This small molecule binds to this protein.
Small molecule (SMILES): Nc1ccn([C@H]2C[C@H](O[P](=O)(O)OC[C@H]3O[C@@H](n4cnc5c(=O)nc(N)[nH]c54)C[C@@H]3O[P](=O)(O)OC[C@H]3O[C@@H](n4cnc5c(N)ncnc54)C[C@@H]3O[P](=O)(O)OC[C@H]3O[C@@H](n4cnc5c(=O)nc(N)[nH]c54)C[C@@H]3O[P](=O)(O)OC[C@H]3O[C@@H](n4ccc(N)nc4=O)C[C@@H]3O[P](=O)(O)OC[C@H]3O[C@@H](n4cnc5c(=O)nc(N)[nH]c54)C[C@@H]3O)[C@@H](CO[P](=O)(O)O[C@H]3C[C@H](n4cnc5c(=O)nc(N)[nH]c54)O[C@@H]3COP(=O)(O)O)O2)c(=O)n1

Binding-site contacts:
Ligand atom OP2 contacts residue ASN20 of chain 1.E at 2.7 Å (h-bond).
Ligand atom P contacts residue LYS23 of chain 1.E at 3.9 Å.
Ligand atom N1 contacts residue ILE73 of chain 1.E at 3.5 Å.
Ligand atom P contacts residue LYS35 of chain 1.E at 3.9 Å.
Ligand atom O5' contacts residue PRO65 of chain 1.E at 3.8 Å.
Ligand atom C4' contacts residue MET116 of chain 1.E at 3.7 Å (hydrophobic).
Ligand atom O6 contacts residue GLU71 of chain 1.E at 3.8 Å.
Ligand atom O3' contacts residue GLN115 of chain 1.E at 3.8 Å.
Ligand atom O4' contacts residue ARG63 of chain 1.E at 3.2 Å (salt-bridge).
Ligand atom OP2 contacts residue LYS35 of chain 1.E at 2.7 Å (salt-bridge).
Ligand atom OP1 contacts residue GLN115 of chain 1.E at 3.0 Å (h-bond).
Ligand atom OP1 contacts residue ASN20 of chain 1.E at 3.4 Å (h-bond).
Ligand atom OP3 contacts residue LYS23 of chain 1.E at 3.7 Å.
Ligand atom P contacts residue GLN115 of chain 1.E at 3.8 Å.
Ligand atom OP1 contacts residue ARG17 of chain 1.E at 3.1 Å (salt-bridge).
Ligand atom OP1 contacts residue LYS81 of chain 1.E at 3.4 Å.
Ligand atom C5' contacts residue PRO65 of chain 1.E at 3.9 Å (hydrophobic).
Ligand atom C2 contacts residue ARG63 of chain 1.E at 3.4 Å.
Ligand atom C5' contacts residue GLN115 of chain 1.E at 3.5 Å.
Ligand atom OP2 contacts residue ARG17 of chain 1.E at 3.3 Å (salt-bridge).
Ligand atom OP3 contacts residue PRO65 of chain 1.E at 2.6 Å (h-bond).
Ligand atom OP2 contacts residue THR19 of chain 1.E at 3.7 Å.
Ligand atom P contacts residue PRO65 of chain 1.E at 3.5 Å.
Ligand atom C4' contacts residue GLN115 of chain 1.E at 3.4 Å.
Ligand atom C5 contacts residue PRO65 of chain 1.E at 3.9 Å (hydrophobic).
Ligand atom OP3 contacts residue TYR25 of chain 1.E at 2.9 Å (h-bond).
Ligand atom P contacts residue ASN20 of chain 1.E at 3.5 Å.
Ligand atom N2 contacts residue ARG63 of chain 1.E at 3.3 Å (salt-bridge).
Ligand atom N7 contacts residue PRO65 of chain 1.E at 3.5 Å.
Ligand atom OP1 contacts residue LYS23 of chain 1.E at 2.6 Å (salt-bridge).
Ligand atom N3 contacts residue ARG63 of chain 1.E at 2.9 Å (salt-bridge).
Ligand atom OP1 contacts residue PRO65 of chain 1.E at 3.5 Å (h-bond).
Ligand atom C8 contacts residue PRO65 of chain 1.E at 3.6 Å (hydrophobic).
Ligand atom O3' contacts residue MET116 of chain 1.E at 3.9 Å.
Ligand atom O6 contacts residue ILE73 of chain 1.E at 3.6 Å.
Ligand atom C5' contacts residue MET116 of chain 1.E at 3.6 Å (hydrophobic).
Ligand atom C5' contacts residue MET116 of chain 1.E at 3.8 Å (hydrophobic).
Ligand atom O4' contacts residue MET116 of chain 1.E at 3.6 Å.
Ligand atom C4 contacts residue ARG63 of chain 1.E at 3.6 Å.
Ligand atom C6 contacts residue ILE73 of chain 1.E at 3.6 Å (hydrophobic).

Sequence of chain 1.E:
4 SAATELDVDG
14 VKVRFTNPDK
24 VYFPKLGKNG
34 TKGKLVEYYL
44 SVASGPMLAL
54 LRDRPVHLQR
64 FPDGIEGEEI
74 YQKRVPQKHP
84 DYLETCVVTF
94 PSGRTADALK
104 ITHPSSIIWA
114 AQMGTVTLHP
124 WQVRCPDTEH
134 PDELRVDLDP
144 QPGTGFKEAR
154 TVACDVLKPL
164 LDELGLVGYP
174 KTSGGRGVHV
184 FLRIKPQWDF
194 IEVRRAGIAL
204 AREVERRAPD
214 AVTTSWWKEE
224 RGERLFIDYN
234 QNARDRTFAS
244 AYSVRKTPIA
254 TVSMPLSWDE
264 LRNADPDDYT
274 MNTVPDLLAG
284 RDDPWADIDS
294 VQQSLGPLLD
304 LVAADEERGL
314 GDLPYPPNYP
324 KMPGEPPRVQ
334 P